This small molecule binds to this protein.
Small molecule (SMILES): CC(=O)N[C@H]1[C@H]([C@H](O)[C@H](O)CO)O[C@@](O[C@H](CO)[C@@H](O)[C@@H]2O[C@@H](C(=O)O)C[C@H](O)[C@H]2NC(C)=O)(C(=O)O)C[C@@H]1O

Binding-site contacts:
Ligand atom C11 contacts residue LEU62 of chain 4.A at 4.0 Å (hydrophobic).
Ligand atom C5 contacts residue ASN272 of chain 4.A at 3.9 Å.
Ligand atom N5 contacts residue GLN278 of chain 4.A at 3.7 Å.
Ligand atom C11 contacts residue HIS138 of chain 4.E at 3.4 Å.
Ligand atom O1A contacts residue THR276 of chain 4.A at 3.4 Å (h-bond).
Ligand atom C11 contacts residue ASN272 of chain 4.A at 3.4 Å.
Ligand atom O8 contacts residue GLN278 of chain 4.A at 3.5 Å (h-bond).
Ligand atom C1 contacts residue LYS68 of chain 4.A at 3.8 Å.
Ligand atom O10 contacts residue LEU62 of chain 4.A at 3.6 Å.
Ligand atom O10 contacts residue PHE75 of chain 4.B at 3.5 Å.
Ligand atom C11 contacts residue GLN278 of chain 4.A at 3.4 Å.
Ligand atom C8 contacts residue GLN278 of chain 4.A at 3.7 Å.
Ligand atom C9 contacts residue GLN278 of chain 4.A at 3.2 Å.
Ligand atom O9 contacts residue LYS68 of chain 4.A at 2.8 Å (salt-bridge).
Ligand atom C9 contacts residue LEU67 of chain 4.A at 3.9 Å (hydrophobic).
Ligand atom C4 contacts residue ASN272 of chain 4.A at 4.0 Å.
Ligand atom C10 contacts residue LEU62 of chain 4.A at 3.9 Å (hydrophobic).
Ligand atom C9 contacts residue LYS68 of chain 4.A at 3.8 Å.
Ligand atom O1B contacts residue LYS68 of chain 4.A at 3.7 Å.
Ligand atom C1 contacts residue THR276 of chain 4.A at 3.5 Å.
Ligand atom O9 contacts residue LEU67 of chain 4.A at 3.2 Å.
Ligand atom O1A contacts residue SER274 of chain 4.A at 2.3 Å (h-bond).
Ligand atom C10 contacts residue GLN278 of chain 4.A at 4.0 Å.
Ligand atom C11 contacts residue PHE270 of chain 4.A at 3.8 Å (hydrophobic).
Ligand atom O1B contacts residue THR276 of chain 4.A at 2.8 Å (h-bond).
Ligand atom C10 contacts residue PHE75 of chain 4.B at 3.9 Å (hydrophobic).
Ligand atom O8 contacts residue THR276 of chain 4.A at 3.2 Å.
Ligand atom O8 contacts residue LYS68 of chain 4.A at 3.9 Å.
Ligand atom O1B contacts residue ASN272 of chain 4.A at 3.7 Å.
Ligand atom O8 contacts residue ASN272 of chain 4.A at 3.5 Å (h-bond).
Ligand atom C10 contacts residue ASN272 of chain 4.A at 3.7 Å.
Ligand atom O1A contacts residue LYS68 of chain 4.A at 3.2 Å (salt-bridge).
Ligand atom N5 contacts residue ASN272 of chain 4.A at 3.1 Å (h-bond).
Ligand atom C11 contacts residue PHE75 of chain 4.B at 3.5 Å (hydrophobic).
Ligand atom C11 contacts residue THR276 of chain 4.A at 3.7 Å.
Ligand atom C11 contacts residue PHE65 of chain 4.A at 3.7 Å (hydrophobic).
Ligand atom C6 contacts residue ASN272 of chain 4.A at 3.5 Å.
Ligand atom O1B contacts residue SER274 of chain 4.A at 3.9 Å.
Ligand atom C7 contacts residue GLN278 of chain 4.A at 3.8 Å.
Ligand atom C1 contacts residue SER274 of chain 4.A at 3.4 Å.

Sequence of chain 4.B:
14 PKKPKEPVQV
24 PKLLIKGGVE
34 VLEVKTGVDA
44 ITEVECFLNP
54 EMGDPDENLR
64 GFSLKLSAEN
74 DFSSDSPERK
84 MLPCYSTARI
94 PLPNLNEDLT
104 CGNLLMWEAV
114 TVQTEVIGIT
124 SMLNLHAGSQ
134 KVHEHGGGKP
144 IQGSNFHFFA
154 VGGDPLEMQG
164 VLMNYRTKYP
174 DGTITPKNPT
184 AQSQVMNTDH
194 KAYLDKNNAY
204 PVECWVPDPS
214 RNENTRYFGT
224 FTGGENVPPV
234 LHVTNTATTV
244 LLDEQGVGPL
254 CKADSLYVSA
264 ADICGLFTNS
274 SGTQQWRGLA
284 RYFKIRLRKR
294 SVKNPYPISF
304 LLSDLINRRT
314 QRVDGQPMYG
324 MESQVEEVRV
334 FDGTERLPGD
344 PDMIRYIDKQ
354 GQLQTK

Sequence of chain 4.A:
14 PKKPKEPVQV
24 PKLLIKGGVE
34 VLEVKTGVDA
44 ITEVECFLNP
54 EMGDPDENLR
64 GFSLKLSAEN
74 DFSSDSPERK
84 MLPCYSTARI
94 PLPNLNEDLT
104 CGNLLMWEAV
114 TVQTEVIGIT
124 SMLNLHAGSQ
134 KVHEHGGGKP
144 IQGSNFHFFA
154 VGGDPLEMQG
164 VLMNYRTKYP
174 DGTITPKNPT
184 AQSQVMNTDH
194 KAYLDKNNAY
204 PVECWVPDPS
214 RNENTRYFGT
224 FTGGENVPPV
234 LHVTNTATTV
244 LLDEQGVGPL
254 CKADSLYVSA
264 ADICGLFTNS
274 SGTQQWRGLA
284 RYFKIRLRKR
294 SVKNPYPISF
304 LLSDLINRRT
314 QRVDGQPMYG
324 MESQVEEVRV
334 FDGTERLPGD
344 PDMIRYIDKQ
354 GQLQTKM

Sequence of chain 4.E:
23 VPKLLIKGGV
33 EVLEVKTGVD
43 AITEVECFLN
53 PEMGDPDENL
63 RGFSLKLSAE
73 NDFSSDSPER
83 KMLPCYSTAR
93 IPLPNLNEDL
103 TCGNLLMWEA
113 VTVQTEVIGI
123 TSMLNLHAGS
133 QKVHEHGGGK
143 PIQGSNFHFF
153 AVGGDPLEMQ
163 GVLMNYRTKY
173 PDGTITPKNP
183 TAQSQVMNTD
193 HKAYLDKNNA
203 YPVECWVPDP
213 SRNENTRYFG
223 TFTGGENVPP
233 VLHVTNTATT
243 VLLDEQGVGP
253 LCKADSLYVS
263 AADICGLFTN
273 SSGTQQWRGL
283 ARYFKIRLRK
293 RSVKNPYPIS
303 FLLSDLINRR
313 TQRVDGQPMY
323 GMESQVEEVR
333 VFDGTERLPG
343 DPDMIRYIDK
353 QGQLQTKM